Sequence of chain 1.A:
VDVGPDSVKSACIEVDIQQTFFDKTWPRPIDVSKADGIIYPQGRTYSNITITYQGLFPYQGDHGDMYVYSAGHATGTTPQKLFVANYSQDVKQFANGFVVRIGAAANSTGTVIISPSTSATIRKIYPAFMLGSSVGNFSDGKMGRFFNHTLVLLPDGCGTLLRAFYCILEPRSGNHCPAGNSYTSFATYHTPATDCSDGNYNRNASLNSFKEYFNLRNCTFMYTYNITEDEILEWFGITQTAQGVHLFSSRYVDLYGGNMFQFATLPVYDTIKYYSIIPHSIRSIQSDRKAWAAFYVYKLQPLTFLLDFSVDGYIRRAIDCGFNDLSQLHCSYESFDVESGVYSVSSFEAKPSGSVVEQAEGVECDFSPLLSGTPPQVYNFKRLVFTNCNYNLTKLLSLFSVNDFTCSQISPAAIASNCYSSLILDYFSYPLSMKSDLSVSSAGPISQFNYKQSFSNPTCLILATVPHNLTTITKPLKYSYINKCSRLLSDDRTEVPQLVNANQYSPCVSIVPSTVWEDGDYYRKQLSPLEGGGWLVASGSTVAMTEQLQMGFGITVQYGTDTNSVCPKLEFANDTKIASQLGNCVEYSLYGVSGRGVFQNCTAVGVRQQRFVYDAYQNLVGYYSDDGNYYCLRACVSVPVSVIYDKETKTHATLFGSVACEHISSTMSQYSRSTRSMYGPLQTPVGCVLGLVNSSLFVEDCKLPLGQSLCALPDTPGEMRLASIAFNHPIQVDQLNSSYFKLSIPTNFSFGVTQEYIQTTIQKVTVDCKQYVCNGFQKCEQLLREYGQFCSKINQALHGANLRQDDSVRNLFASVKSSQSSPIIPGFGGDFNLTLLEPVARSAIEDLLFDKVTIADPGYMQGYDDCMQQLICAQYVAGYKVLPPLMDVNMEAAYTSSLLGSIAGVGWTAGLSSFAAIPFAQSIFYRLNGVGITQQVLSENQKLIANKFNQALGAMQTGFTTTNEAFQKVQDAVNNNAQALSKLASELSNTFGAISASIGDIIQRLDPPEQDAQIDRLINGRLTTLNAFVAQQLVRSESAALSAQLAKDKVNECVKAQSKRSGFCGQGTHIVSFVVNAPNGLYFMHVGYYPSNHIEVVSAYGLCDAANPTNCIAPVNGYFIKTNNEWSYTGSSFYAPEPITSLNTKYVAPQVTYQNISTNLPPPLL

This protein binds this small molecule.
Small molecule (SMILES): CC(=O)N[C@H]1[C@H](O[C@H]2[C@H](O)[C@@H](NC(C)=O)CO[C@@H]2CO)O[C@H](CO)[C@@H](O)[C@@H]1O

Binding-site contacts:
Ligand atom O6 contacts residue GLN1012 of chain 1.A at 4.4 Å.
Ligand atom C5 contacts residue ASN873 of chain 1.A at 3.7 Å.
Ligand atom O5 contacts residue ASN873 of chain 1.A at 2.4 Å (h-bond).
Ligand atom O7 contacts residue ASN873 of chain 1.A at 3.3 Å (h-bond).
Ligand atom C2 contacts residue ASN873 of chain 1.A at 2.5 Å.
Ligand atom C1 contacts residue THR875 of chain 1.A at 3.8 Å.
Ligand atom C1 contacts residue ASN873 of chain 1.A at 1.4 Å.
Ligand atom C4 contacts residue ASN873 of chain 1.A at 4.3 Å.
Ligand atom C3 contacts residue ASN873 of chain 1.A at 3.8 Å.
Ligand atom C8 contacts residue GLN1012 of chain 1.A at 4.2 Å.
Ligand atom N2 contacts residue ASN873 of chain 1.A at 2.9 Å (h-bond).
Ligand atom C7 contacts residue ASN873 of chain 1.A at 3.3 Å.
Ligand atom C8 contacts residue ASN873 of chain 1.A at 3.8 Å.